Sequence of chain 1.A:
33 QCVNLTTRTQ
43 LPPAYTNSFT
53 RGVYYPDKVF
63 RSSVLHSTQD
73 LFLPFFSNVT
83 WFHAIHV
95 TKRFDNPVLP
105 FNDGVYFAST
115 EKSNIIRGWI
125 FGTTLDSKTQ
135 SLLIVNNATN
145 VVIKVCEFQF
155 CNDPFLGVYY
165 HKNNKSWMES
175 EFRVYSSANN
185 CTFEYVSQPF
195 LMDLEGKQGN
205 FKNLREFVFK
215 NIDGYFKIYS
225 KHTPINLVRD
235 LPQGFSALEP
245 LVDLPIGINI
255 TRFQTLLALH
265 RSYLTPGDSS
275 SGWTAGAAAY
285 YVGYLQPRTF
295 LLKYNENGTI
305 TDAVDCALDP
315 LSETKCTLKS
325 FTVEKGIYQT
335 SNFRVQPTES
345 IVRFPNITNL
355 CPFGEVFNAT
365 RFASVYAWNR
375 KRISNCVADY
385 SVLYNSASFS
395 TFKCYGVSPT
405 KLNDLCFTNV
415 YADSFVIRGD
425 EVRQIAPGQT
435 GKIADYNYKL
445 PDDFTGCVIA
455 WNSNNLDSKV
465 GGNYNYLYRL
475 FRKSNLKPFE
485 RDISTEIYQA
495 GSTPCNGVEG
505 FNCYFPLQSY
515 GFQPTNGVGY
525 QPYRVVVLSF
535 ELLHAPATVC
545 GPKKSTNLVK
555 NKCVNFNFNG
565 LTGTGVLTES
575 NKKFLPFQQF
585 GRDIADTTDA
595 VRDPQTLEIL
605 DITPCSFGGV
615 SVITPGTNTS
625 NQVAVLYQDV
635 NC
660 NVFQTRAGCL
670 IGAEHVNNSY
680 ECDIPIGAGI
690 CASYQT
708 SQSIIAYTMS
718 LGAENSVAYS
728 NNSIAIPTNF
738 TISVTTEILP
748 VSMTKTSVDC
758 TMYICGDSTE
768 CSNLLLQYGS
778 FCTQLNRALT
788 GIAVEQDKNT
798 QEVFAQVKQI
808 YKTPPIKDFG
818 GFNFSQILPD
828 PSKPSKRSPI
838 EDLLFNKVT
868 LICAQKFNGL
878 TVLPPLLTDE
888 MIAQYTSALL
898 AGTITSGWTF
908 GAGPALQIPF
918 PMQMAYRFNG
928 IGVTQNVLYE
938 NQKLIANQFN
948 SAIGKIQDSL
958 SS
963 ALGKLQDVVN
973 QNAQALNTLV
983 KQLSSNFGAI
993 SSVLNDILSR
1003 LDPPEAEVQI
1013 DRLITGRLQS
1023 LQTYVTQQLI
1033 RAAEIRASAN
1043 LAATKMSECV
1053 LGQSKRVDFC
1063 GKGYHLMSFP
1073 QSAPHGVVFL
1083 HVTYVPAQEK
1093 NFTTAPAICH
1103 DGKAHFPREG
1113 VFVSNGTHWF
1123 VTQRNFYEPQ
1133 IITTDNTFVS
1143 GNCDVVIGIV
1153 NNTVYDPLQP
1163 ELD

A small-molecule ligand and the protein it binds are described below.
Small molecule (SMILES): CC(=O)N[C@@H]1[C@@H](O)[C@H](O)[C@@H](CO)O[C@H]1O

Binding-site contacts:
Ligand atom O6 contacts residue ASN1117 of chain 1.A at 4.5 Å.
Ligand atom O5 contacts residue HIS1120 of chain 1.A at 3.0 Å.
Ligand atom C1 contacts residue HIS1120 of chain 1.A at 3.2 Å.
Ligand atom C5 contacts residue ASN1117 of chain 1.A at 3.6 Å.
Ligand atom O5 contacts residue ASN1117 of chain 1.A at 2.4 Å (h-bond).
Ligand atom C6 contacts residue HIS1120 of chain 1.A at 3.9 Å.
Ligand atom C1 contacts residue ASN1117 of chain 1.A at 1.4 Å.
Ligand atom O6 contacts residue HIS1120 of chain 1.A at 3.4 Å.
Ligand atom O7 contacts residue ASN1117 of chain 1.A at 3.9 Å.
Ligand atom O5 contacts residue PHE1122 of chain 1.A at 4.3 Å.
Ligand atom N2 contacts residue GLY1118 of chain 1.A at 4.2 Å.
Ligand atom C8 contacts residue ASN1117 of chain 1.A at 3.2 Å.
Ligand atom C7 contacts residue ASN1117 of chain 1.A at 3.3 Å.
Ligand atom N2 contacts residue ASN1117 of chain 1.A at 2.6 Å (h-bond).
Ligand atom C2 contacts residue ASN1117 of chain 1.A at 2.5 Å.
Ligand atom C4 contacts residue ASN1117 of chain 1.A at 4.3 Å.
Ligand atom C3 contacts residue ASN1117 of chain 1.A at 3.9 Å.
Ligand atom O6 contacts residue PHE1122 of chain 1.A at 3.9 Å.
Ligand atom C5 contacts residue HIS1120 of chain 1.A at 3.4 Å.
Ligand atom C8 contacts residue GLY1118 of chain 1.A at 4.0 Å.